Binding-site contacts:
Ligand atom CKC contacts residue PRO260 of chain 4.A at 4.1 Å (hydrophobic).
Ligand atom CKA contacts residue PHE26 of chain 4.A at 4.1 Å (hydrophobic).
Ligand atom CK9 contacts residue ILE238 of chain 4.A at 3.8 Å (hydrophobic).
Ligand atom CK4 contacts residue PRO260 of chain 4.A at 3.5 Å (hydrophobic).
Ligand atom CKA contacts residue MET30 of chain 4.A at 4.0 Å (hydrophobic).
Ligand atom CK7 contacts residue PRO260 of chain 4.A at 4.4 Å (hydrophobic).
Ligand atom CK1 contacts residue ALA258 of chain 4.A at 4.5 Å (hydrophobic).
Ligand atom CKB contacts residue SER25 of chain 4.A at 3.9 Å.
Ligand atom OK1 contacts residue PRO260 of chain 4.A at 3.7 Å.
Ligand atom CK1 contacts residue PHE26 of chain 4.A at 4.0 Å (hydrophobic).
Ligand atom OK2 contacts residue PRO260 of chain 4.A at 4.2 Å.
Ligand atom CK7 contacts residue ILE238 of chain 4.A at 4.3 Å (hydrophobic).
Ligand atom CK6 contacts residue PRO260 of chain 4.A at 3.8 Å (hydrophobic).
Ligand atom CK8 contacts residue MET30 of chain 4.A at 4.4 Å (hydrophobic).
Ligand atom CK1 contacts residue THR259 of chain 4.A at 4.4 Å.
Ligand atom CKB contacts residue ALA22 of chain 4.A at 3.6 Å (hydrophobic).
Ligand atom CKC contacts residue ALA22 of chain 4.A at 3.7 Å (hydrophobic).
Ligand atom CKA contacts residue SER25 of chain 4.A at 4.3 Å.
Ligand atom CK1 contacts residue PRO260 of chain 4.A at 4.2 Å (hydrophobic).
Ligand atom CK7 contacts residue PHE26 of chain 4.A at 4.0 Å (hydrophobic).
Ligand atom CK2 contacts residue PRO260 of chain 4.A at 3.9 Å (hydrophobic).
Ligand atom CKC contacts residue PHE26 of chain 4.A at 3.7 Å (hydrophobic).
Ligand atom CK6 contacts residue ALA258 of chain 4.A at 4.1 Å (hydrophobic).
Ligand atom CKB contacts residue PHE26 of chain 4.A at 3.4 Å (hydrophobic).
Ligand atom CK5 contacts residue THR259 of chain 4.A at 3.5 Å.
Ligand atom CK8 contacts residue PHE26 of chain 4.A at 4.3 Å (hydrophobic).
Ligand atom CK1 contacts residue ILE238 of chain 4.A at 3.8 Å (hydrophobic).
Ligand atom CK5 contacts residue PRO260 of chain 4.A at 3.5 Å (hydrophobic).
Ligand atom CK3 contacts residue PRO260 of chain 4.A at 3.8 Å (hydrophobic).
Ligand atom CK6 contacts residue THR259 of chain 4.A at 3.7 Å.
Ligand atom CK2 contacts residue PHE26 of chain 4.A at 4.3 Å (hydrophobic).
Ligand atom CK9 contacts residue MET30 of chain 4.A at 3.8 Å (hydrophobic).
Ligand atom CK8 contacts residue ILE238 of chain 4.A at 3.4 Å (hydrophobic).
Ligand atom CK6 contacts residue ILE238 of chain 4.A at 3.8 Å (hydrophobic).
Ligand atom CK4 contacts residue THR259 of chain 4.A at 4.5 Å.
Ligand atom CK9 contacts residue ASN236 of chain 4.A at 4.3 Å.
Ligand atom OK2 contacts residue ALA22 of chain 4.A at 4.0 Å.

Sequence of chain 4.A:
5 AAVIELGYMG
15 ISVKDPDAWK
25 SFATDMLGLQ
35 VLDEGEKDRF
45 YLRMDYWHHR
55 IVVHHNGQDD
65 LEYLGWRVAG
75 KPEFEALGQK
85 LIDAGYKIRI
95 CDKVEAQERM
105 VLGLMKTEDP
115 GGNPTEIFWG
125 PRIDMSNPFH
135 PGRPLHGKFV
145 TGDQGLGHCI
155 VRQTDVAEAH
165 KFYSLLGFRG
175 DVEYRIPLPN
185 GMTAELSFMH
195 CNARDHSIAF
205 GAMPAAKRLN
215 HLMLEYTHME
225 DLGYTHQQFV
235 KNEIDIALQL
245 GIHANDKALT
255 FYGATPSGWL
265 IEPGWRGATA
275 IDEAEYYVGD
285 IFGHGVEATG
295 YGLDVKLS

The small molecule below binds the protein below.
Small molecule (SMILES): Oc1cccc(-c2ccccc2)c1O